Binding-site contacts:
Ligand atom O5 contacts residue ASN363 of chain 1.A at 2.6 Å (h-bond).
Ligand atom N2 contacts residue ASN374 of chain 1.A at 3.0 Å (h-bond).
Ligand atom C6 contacts residue GLN358 of chain 1.A at 4.0 Å.
Ligand atom C4 contacts residue ASN374 of chain 1.A at 4.2 Å.
Ligand atom O7 contacts residue GLN365 of chain 1.A at 4.4 Å.
Ligand atom C2 contacts residue ASN374 of chain 1.A at 2.5 Å.
Ligand atom C8 contacts residue TYR396 of chain 1.A at 3.5 Å (hydrophobic).
Ligand atom C3 contacts residue ASN374 of chain 1.A at 3.8 Å.
Ligand atom O7 contacts residue ASN374 of chain 1.A at 3.7 Å.
Ligand atom C1 contacts residue ASN374 of chain 1.A at 1.4 Å.
Ligand atom O7 contacts residue TYR396 of chain 1.A at 4.2 Å.
Ligand atom O6 contacts residue GLN356 of chain 1.A at 3.4 Å (h-bond).
Ligand atom O5 contacts residue GLN365 of chain 1.A at 3.7 Å.
Ligand atom O5 contacts residue ASN374 of chain 1.A at 2.4 Å (h-bond).
Ligand atom O5 contacts residue GLN356 of chain 1.A at 4.3 Å.
Ligand atom C6 contacts residue ASN363 of chain 1.A at 3.5 Å.
Ligand atom C2 contacts residue GLN365 of chain 1.A at 4.3 Å.
Ligand atom C5 contacts residue ASN374 of chain 1.A at 3.7 Å.
Ligand atom C5 contacts residue ASN363 of chain 1.A at 3.6 Å.
Ligand atom C6 contacts residue GLN356 of chain 1.A at 4.4 Å.
Ligand atom O6 contacts residue GLN358 of chain 1.A at 4.4 Å.
Ligand atom O6 contacts residue ASN363 of chain 1.A at 4.3 Å.
Ligand atom C7 contacts residue ASN374 of chain 1.A at 3.5 Å.
Ligand atom C7 contacts residue TYR396 of chain 1.A at 4.1 Å (hydrophobic).
Ligand atom C1 contacts residue GLN365 of chain 1.A at 3.9 Å.
Ligand atom C1 contacts residue ASN363 of chain 1.A at 3.4 Å.

Sequence of chain 1.A:
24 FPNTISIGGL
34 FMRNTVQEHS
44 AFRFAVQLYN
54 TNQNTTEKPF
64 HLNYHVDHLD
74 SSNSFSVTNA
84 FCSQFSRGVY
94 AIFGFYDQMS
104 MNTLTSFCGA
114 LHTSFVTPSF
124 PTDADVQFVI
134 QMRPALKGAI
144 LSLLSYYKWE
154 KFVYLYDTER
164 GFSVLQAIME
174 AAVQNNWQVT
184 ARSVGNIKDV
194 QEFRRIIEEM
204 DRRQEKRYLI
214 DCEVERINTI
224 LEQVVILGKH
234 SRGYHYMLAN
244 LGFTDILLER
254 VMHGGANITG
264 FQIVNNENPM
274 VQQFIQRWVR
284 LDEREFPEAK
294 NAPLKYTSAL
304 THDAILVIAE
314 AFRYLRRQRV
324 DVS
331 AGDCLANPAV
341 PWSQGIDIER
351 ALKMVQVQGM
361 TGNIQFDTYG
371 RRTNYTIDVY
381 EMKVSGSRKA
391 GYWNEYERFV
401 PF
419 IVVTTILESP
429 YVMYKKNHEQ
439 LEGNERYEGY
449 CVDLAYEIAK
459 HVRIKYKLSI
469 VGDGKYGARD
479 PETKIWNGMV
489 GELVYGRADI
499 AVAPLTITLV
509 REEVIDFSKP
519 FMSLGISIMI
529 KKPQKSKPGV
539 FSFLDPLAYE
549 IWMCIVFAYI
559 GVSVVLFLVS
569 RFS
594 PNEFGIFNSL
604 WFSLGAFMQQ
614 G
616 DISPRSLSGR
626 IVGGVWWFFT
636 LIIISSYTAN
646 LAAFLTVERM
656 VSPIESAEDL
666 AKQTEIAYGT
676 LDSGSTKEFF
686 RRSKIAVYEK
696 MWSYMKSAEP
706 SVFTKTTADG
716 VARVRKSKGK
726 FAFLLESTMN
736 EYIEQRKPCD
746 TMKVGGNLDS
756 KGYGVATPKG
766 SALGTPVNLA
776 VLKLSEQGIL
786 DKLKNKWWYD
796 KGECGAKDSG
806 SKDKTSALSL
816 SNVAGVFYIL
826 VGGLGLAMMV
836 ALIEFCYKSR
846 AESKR

A small-molecule ligand and the protein it binds are described below.
Small molecule (SMILES): CC(=O)N[C@@H]1[C@@H](O)[C@H](O)[C@@H](CO)O[C@H]1O